A protein and the small-molecule ligand that binds it are described below.
Small molecule (SMILES): CC(=O)N[C@@H]1[C@@H](O)[C@H](O)[C@@H](CO)O[C@H]1O

Sequence of chain 1.A:
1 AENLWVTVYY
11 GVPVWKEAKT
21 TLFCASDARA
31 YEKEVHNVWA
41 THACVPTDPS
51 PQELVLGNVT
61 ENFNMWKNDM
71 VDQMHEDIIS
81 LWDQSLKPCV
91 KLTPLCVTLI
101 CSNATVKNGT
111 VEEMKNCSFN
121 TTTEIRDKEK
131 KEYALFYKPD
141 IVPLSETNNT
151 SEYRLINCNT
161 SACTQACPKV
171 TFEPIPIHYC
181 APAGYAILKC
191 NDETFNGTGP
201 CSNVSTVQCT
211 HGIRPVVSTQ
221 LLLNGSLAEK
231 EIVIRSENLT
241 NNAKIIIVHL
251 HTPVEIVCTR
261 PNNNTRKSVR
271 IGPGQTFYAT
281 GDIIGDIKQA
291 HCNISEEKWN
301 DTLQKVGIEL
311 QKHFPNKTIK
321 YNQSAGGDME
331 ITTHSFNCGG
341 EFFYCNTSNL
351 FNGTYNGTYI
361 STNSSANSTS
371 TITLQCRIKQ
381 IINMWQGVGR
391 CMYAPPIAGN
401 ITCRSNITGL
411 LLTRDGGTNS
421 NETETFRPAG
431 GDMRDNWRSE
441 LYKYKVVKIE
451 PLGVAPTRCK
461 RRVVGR

Binding-site contacts:
Ligand atom C8 contacts residue PRO261 of chain 1.A at 4.3 Å (hydrophobic).
Ligand atom C8 contacts residue ARG260 of chain 1.A at 3.5 Å.
Ligand atom O5 contacts residue ASN400 of chain 1.A at 2.3 Å (h-bond).
Ligand atom C7 contacts residue GLY399 of chain 1.A at 3.7 Å.
Ligand atom C4 contacts residue ASN400 of chain 1.A at 4.3 Å.
Ligand atom C8 contacts residue ILE401 of chain 1.A at 3.7 Å (hydrophobic).
Ligand atom C5 contacts residue ASN400 of chain 1.A at 3.7 Å.
Ligand atom N2 contacts residue ARG260 of chain 1.A at 4.3 Å.
Ligand atom N2 contacts residue ASN400 of chain 1.A at 3.0 Å (h-bond).
Ligand atom O7 contacts residue GLY399 of chain 1.A at 3.6 Å.
Ligand atom C8 contacts residue GLY399 of chain 1.A at 3.1 Å.
Ligand atom N2 contacts residue ILE401 of chain 1.A at 4.3 Å.
Ligand atom C1 contacts residue ASN400 of chain 1.A at 1.5 Å.
Ligand atom C3 contacts residue ASN400 of chain 1.A at 3.9 Å.
Ligand atom C7 contacts residue ILE401 of chain 1.A at 4.3 Å (hydrophobic).
Ligand atom C8 contacts residue ASN262 of chain 1.A at 3.6 Å.
Ligand atom C7 contacts residue ASN400 of chain 1.A at 3.5 Å.
Ligand atom C2 contacts residue ASN400 of chain 1.A at 2.5 Å.
Ligand atom N2 contacts residue THR402 of chain 1.A at 4.3 Å.
Ligand atom C8 contacts residue ASN400 of chain 1.A at 3.9 Å.
Ligand atom C7 contacts residue ARG260 of chain 1.A at 4.4 Å.
Ligand atom O7 contacts residue ASN400 of chain 1.A at 3.3 Å (h-bond).
Ligand atom C7 contacts residue ASN262 of chain 1.A at 4.3 Å.
Ligand atom O7 contacts residue ASN262 of chain 1.A at 4.2 Å.